Binding-site contacts:
Ligand atom C3 contacts residue ASN315 of chain 39.K at 3.8 Å.
Ligand atom C4 contacts residue ASN315 of chain 39.K at 4.3 Å.
Ligand atom O7 contacts residue ASN315 of chain 39.K at 4.2 Å.
Ligand atom C2 contacts residue ASN315 of chain 39.K at 2.5 Å.
Ligand atom O5 contacts residue VAL314 of chain 39.K at 3.8 Å.
Ligand atom O5 contacts residue THR313 of chain 39.K at 4.3 Å.
Ligand atom C1 contacts residue VAL314 of chain 39.K at 4.4 Å (hydrophobic).
Ligand atom C7 contacts residue ASN315 of chain 39.K at 3.3 Å.
Ligand atom C8 contacts residue ASN315 of chain 39.K at 3.5 Å.
Ligand atom O5 contacts residue ASN315 of chain 39.K at 2.4 Å (h-bond).
Ligand atom C5 contacts residue ASN315 of chain 39.K at 3.7 Å.
Ligand atom C6 contacts residue THR313 of chain 39.K at 4.5 Å.
Ligand atom N2 contacts residue ASN315 of chain 39.K at 2.8 Å (h-bond).
Ligand atom C6 contacts residue ASN315 of chain 39.K at 4.5 Å.
Ligand atom C8 contacts residue ILE281 of chain 39.K at 4.5 Å (hydrophobic).
Ligand atom C1 contacts residue ASN315 of chain 39.K at 1.4 Å.

Sequence of chain 39.K:
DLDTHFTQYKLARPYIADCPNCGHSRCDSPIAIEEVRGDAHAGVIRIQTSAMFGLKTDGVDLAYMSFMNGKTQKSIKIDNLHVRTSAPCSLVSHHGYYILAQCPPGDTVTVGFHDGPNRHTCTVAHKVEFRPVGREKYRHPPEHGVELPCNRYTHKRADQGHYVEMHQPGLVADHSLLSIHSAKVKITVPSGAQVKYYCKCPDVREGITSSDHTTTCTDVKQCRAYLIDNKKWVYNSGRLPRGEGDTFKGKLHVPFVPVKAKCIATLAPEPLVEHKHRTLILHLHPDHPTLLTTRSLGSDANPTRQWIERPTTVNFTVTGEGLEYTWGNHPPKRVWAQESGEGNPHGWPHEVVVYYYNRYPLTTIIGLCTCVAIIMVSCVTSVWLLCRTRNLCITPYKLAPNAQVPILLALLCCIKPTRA

A protein and the small-molecule ligand that binds it are described below.
Small molecule (SMILES): CC(=O)N[C@@H]1[C@@H](O)[C@H](O)[C@@H](CO)O[C@H]1O